Sequence of chain 1.A:
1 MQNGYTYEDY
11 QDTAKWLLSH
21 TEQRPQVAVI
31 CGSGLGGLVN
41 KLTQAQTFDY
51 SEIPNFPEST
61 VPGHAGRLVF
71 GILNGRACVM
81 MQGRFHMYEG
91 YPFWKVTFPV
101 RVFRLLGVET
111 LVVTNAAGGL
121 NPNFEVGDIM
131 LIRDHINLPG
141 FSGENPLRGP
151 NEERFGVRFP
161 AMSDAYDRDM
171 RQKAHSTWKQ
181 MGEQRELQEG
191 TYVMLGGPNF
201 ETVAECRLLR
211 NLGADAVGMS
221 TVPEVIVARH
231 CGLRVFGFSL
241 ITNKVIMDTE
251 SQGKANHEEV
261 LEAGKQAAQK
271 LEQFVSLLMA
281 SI

Sequence of chain 2.A:
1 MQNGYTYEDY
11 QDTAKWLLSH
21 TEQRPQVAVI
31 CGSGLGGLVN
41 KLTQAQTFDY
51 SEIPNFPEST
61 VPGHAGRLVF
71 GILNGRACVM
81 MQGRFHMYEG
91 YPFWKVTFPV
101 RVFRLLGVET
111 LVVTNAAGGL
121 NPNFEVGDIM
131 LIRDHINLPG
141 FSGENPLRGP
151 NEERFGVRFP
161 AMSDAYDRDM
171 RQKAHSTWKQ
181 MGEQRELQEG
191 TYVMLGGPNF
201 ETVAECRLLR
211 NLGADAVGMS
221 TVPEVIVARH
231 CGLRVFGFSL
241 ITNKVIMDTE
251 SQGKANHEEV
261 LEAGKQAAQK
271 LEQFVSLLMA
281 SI

This small molecule binds to this protein.
Small molecule (SMILES): O=c1[nH]cnc2c1ncn2[C@@H]1O[C@H](CO)[C@@H](O)[C@H]1O

Binding-site contacts:
Ligand atom O5' contacts residue HIS257 of chain 2.A at 2.8 Å (h-bond).
Ligand atom C2' contacts residue MET219 of chain 2.A at 3.8 Å (hydrophobic).
Ligand atom C8 contacts residue THR242 of chain 2.A at 3.6 Å.
Ligand atom O6 contacts residue VAL245 of chain 2.A at 3.8 Å.
Ligand atom C8 contacts residue ALA116 of chain 2.A at 3.5 Å (hydrophobic).
Ligand atom C6 contacts residue GLU201 of chain 2.A at 3.8 Å.
Ligand atom O6 contacts residue GLU201 of chain 2.A at 3.8 Å.
Ligand atom C3' contacts residue MET219 of chain 2.A at 3.8 Å (hydrophobic).
Ligand atom C8 contacts residue VAL260 of chain 2.A at 3.8 Å (hydrophobic).
Ligand atom C5 contacts residue PHE200 of chain 2.A at 3.6 Å (hydrophobic).
Ligand atom C5' contacts residue PHE200 of chain 2.A at 3.8 Å (hydrophobic).
Ligand atom N7 contacts residue THR242 of chain 2.A at 3.5 Å (h-bond).
Ligand atom N3 contacts residue GLY218 of chain 2.A at 3.7 Å.
Ligand atom O2' contacts residue SO41 of chain 2.B at 2.8 Å (h-bond).
Ligand atom O6 contacts residue GLY118 of chain 2.A at 3.4 Å.
Ligand atom O6 contacts residue ASN243 of chain 2.A at 3.4 Å (h-bond).
Ligand atom N1 contacts residue GLU201 of chain 2.A at 2.9 Å (salt-bridge).
Ligand atom C2 contacts residue GLU201 of chain 2.A at 3.2 Å.
Ligand atom C3' contacts residue SO41 of chain 2.B at 3.6 Å.
Ligand atom N7 contacts residue ASN243 of chain 2.A at 3.3 Å (h-bond).
Ligand atom C5 contacts residue GLY118 of chain 2.A at 3.6 Å.
Ligand atom O3' contacts residue TYR88 of chain 2.A at 2.8 Å (h-bond).
Ligand atom O3' contacts residue HIS86 of chain 2.A at 3.7 Å.
Ligand atom O2' contacts residue MET219 of chain 2.A at 2.9 Å (h-bond).
Ligand atom C6 contacts residue PHE200 of chain 2.A at 3.7 Å (hydrophobic).
Ligand atom N3 contacts residue MET219 of chain 2.A at 3.6 Å.
Ligand atom O5' contacts residue VAL260 of chain 2.A at 3.2 Å.
Ligand atom O5' contacts residue PHE200 of chain 2.A at 3.8 Å.
Ligand atom C6 contacts residue GLY118 of chain 2.A at 3.8 Å.
Ligand atom C5' contacts residue HIS257 of chain 2.A at 3.7 Å.
Ligand atom O3' contacts residue SO41 of chain 2.B at 2.8 Å (h-bond).
Ligand atom N7 contacts residue ALA117 of chain 2.A at 3.8 Å.
Ligand atom N9 contacts residue ALA116 of chain 2.A at 3.4 Å (h-bond).
Ligand atom N1 contacts residue PHE200 of chain 2.A at 3.7 Å.
Ligand atom N7 contacts residue GLY118 of chain 2.A at 3.6 Å.
Ligand atom C5' contacts residue PHE159 of chain 1.A at 3.8 Å (hydrophobic).
Ligand atom O4' contacts residue SO41 of chain 2.B at 3.6 Å.
Ligand atom C2 contacts residue MET219 of chain 2.A at 3.6 Å (hydrophobic).
Ligand atom C4' contacts residue SO41 of chain 2.B at 3.8 Å.
Ligand atom C1' contacts residue ALA116 of chain 2.A at 3.2 Å (hydrophobic).